This small molecule binds to this protein.
Small molecule (SMILES): CC(=O)N[C@@H]1[C@@H](O)[C@H](O)[C@@H](CO)O[C@H]1O

Binding-site contacts:
Ligand atom C5 contacts residue ASN100 of chain 1.D at 3.7 Å.
Ligand atom C1 contacts residue ASN100 of chain 1.D at 1.4 Å.
Ligand atom C2 contacts residue ASN100 of chain 1.D at 2.5 Å.
Ligand atom O7 contacts residue ASN100 of chain 1.D at 3.3 Å (h-bond).
Ligand atom O5 contacts residue ASN100 of chain 1.D at 2.4 Å (h-bond).
Ligand atom N2 contacts residue ASN100 of chain 1.D at 2.9 Å (h-bond).
Ligand atom C8 contacts residue ASN100 of chain 1.D at 4.5 Å.
Ligand atom O5 contacts residue SER102 of chain 1.D at 3.6 Å (h-bond).
Ligand atom C3 contacts residue ASN100 of chain 1.D at 3.8 Å.
Ligand atom C7 contacts residue ASN100 of chain 1.D at 3.5 Å.
Ligand atom O6 contacts residue SER102 of chain 1.D at 4.2 Å.
Ligand atom C1 contacts residue SER102 of chain 1.D at 3.7 Å.
Ligand atom C4 contacts residue ASN100 of chain 1.D at 4.3 Å.

Sequence of chain 1.D:
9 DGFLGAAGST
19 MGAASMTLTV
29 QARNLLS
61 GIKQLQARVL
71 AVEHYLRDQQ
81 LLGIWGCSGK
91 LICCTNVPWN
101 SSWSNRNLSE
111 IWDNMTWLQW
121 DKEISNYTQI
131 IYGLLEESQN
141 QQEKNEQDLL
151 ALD